Binding-site contacts:
Ligand atom C7 contacts residue GLU211 of chain 1.B at 4.1 Å.
Ligand atom O3 contacts residue GLU34 of chain 1.B at 4.1 Å.
Ligand atom C2 contacts residue GLU34 of chain 1.B at 3.6 Å.
Ligand atom O5 contacts residue TRP24 of chain 1.B at 4.0 Å.
Ligand atom C5 contacts residue HIS105 of chain 1.B at 4.0 Å.
Ligand atom C1 contacts residue GLU34 of chain 1.B at 3.7 Å.
Ligand atom O5 contacts residue TYR218 of chain 1.B at 3.7 Å.
Ligand atom O7 contacts residue TYR218 of chain 1.B at 2.8 Å (h-bond).
Ligand atom C8 contacts residue ALA209 of chain 1.B at 4.3 Å (hydrophobic).
Ligand atom N2 contacts residue GLU34 of chain 1.B at 3.3 Å (salt-bridge).
Ligand atom O6 contacts residue HIS105 of chain 1.B at 2.7 Å (h-bond).
Ligand atom N2 contacts residue ASN220 of chain 1.B at 2.8 Å (h-bond).
Ligand atom C6 contacts residue GLU25 of chain 1.B at 4.0 Å.
Ligand atom C3 contacts residue GLU34 of chain 1.B at 3.4 Å.
Ligand atom C2 contacts residue ASN220 of chain 1.B at 2.4 Å.
Ligand atom C7 contacts residue ASN220 of chain 1.B at 3.2 Å.
Ligand atom C6 contacts residue TRP112 of chain 1.B at 3.9 Å (hydrophobic).
Ligand atom C5 contacts residue TRP24 of chain 1.B at 3.5 Å (hydrophobic).
Ligand atom C1 contacts residue TRP24 of chain 1.B at 4.1 Å (hydrophobic).
Ligand atom O6 contacts residue TRP24 of chain 1.B at 4.1 Å.
Ligand atom C1 contacts residue TYR218 of chain 1.B at 3.7 Å (hydrophobic).
Ligand atom C4 contacts residue TRP24 of chain 1.B at 4.3 Å (hydrophobic).
Ligand atom C6 contacts residue TRP24 of chain 1.B at 3.4 Å (hydrophobic).
Ligand atom O2 contacts residue TRP24 of chain 1.B at 4.2 Å.
Ligand atom C4 contacts residue ASN220 of chain 1.B at 4.2 Å.
Ligand atom C6 contacts residue HIS105 of chain 1.B at 3.2 Å.
Ligand atom C3 contacts residue ASN220 of chain 1.B at 3.7 Å.
Ligand atom C1 contacts residue ASN220 of chain 1.B at 1.4 Å.
Ligand atom C5 contacts residue ASN220 of chain 1.B at 3.7 Å.
Ligand atom O6 contacts residue TYR218 of chain 1.B at 3.9 Å.
Ligand atom C7 contacts residue TYR218 of chain 1.B at 3.8 Å (hydrophobic).
Ligand atom O4 contacts residue TRP24 of chain 1.B at 3.8 Å.
Ligand atom O5 contacts residue ASN220 of chain 1.B at 2.4 Å (h-bond).
Ligand atom C2 contacts residue TYR218 of chain 1.B at 3.7 Å (hydrophobic).
Ligand atom O6 contacts residue GLU25 of chain 1.B at 3.3 Å (salt-bridge).
Ligand atom O7 contacts residue ASN220 of chain 1.B at 3.1 Å (h-bond).
Ligand atom O7 contacts residue GLU211 of chain 1.B at 3.1 Å (salt-bridge).
Ligand atom O5 contacts residue HIS105 of chain 1.B at 3.4 Å.
Ligand atom O6 contacts residue TRP24 of chain 1.B at 3.5 Å.
Ligand atom N2 contacts residue TYR218 of chain 1.B at 4.1 Å.

A protein and the small-molecule ligand that binds it are described below.
Small molecule (SMILES): CC(=O)N[C@H]1[C@H](O[C@H]2[C@H](O)[C@@H](NC(C)=O)CO[C@@H]2CO)O[C@H](CO)[C@@H](O[C@@H]2O[C@H](CO)[C@@H](O)[C@H](O[C@H]3O[C@H](CO)[C@@H](O)[C@H](O)[C@@H]3O)[C@@H]2O)[C@@H]1O

Sequence of chain 1.B:
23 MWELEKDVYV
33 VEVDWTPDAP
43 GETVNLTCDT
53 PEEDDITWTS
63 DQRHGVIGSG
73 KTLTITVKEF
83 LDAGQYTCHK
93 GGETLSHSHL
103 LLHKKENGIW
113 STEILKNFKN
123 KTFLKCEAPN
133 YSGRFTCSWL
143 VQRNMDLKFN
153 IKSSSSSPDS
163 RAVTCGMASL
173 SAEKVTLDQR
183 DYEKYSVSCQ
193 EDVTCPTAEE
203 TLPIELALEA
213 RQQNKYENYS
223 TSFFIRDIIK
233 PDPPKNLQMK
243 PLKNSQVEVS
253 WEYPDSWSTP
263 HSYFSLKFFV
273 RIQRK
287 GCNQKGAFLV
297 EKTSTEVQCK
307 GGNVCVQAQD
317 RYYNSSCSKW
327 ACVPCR